Sequence of chain 1.A:
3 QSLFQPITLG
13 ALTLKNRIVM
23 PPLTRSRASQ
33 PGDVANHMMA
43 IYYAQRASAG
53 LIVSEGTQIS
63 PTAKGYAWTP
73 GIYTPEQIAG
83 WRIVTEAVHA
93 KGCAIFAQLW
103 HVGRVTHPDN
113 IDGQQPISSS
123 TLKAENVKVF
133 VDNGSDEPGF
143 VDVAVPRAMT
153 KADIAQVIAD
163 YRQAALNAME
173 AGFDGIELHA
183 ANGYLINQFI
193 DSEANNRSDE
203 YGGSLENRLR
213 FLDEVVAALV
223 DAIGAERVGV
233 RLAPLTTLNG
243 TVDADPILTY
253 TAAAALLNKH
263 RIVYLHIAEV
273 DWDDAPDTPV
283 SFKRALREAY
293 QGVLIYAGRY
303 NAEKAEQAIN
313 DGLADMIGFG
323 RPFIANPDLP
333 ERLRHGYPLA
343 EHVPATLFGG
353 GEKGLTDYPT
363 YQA

Binding-site contacts:
Ligand atom O contacts residue ARG210 of chain 1.A at 2.8 Å (salt-bridge).
Ligand atom C contacts residue LEU207 of chain 1.A at 3.9 Å (hydrophobic).
Ligand atom O contacts residue SER206 of chain 1.A at 4.5 Å.
Ligand atom OXT contacts residue GLY205 of chain 1.A at 4.1 Å.
Ligand atom O1 contacts residue LEU207 of chain 1.A at 3.7 Å.
Ligand atom O contacts residue LEU207 of chain 1.A at 4.1 Å.
Ligand atom C2 contacts residue GLY205 of chain 1.A at 4.3 Å.
Ligand atom OXT contacts residue SER206 of chain 1.A at 3.9 Å.
Ligand atom C contacts residue GLY205 of chain 1.A at 4.4 Å.
Ligand atom C contacts residue SER206 of chain 1.A at 3.7 Å.
Ligand atom C1 contacts residue GLY205 of chain 1.A at 3.8 Å.
Ligand atom O1 contacts residue GLY205 of chain 1.A at 3.7 Å.
Ligand atom C2 contacts residue ARG210 of chain 1.A at 3.4 Å.
Ligand atom C2 contacts residue SER194 of chain 1.A at 3.7 Å.
Ligand atom O1 contacts residue ARG210 of chain 1.A at 2.9 Å (salt-bridge).
Ligand atom C contacts residue ARG210 of chain 1.A at 3.4 Å.
Ligand atom C1 contacts residue ARG210 of chain 1.A at 3.5 Å.
Ligand atom O1 contacts residue SER206 of chain 1.A at 3.3 Å (h-bond).
Ligand atom C1 contacts residue SER206 of chain 1.A at 3.9 Å.

A protein and the small-molecule ligand that binds it are described below.
Small molecule (SMILES): CCOC(=O)O